Sequence of chain 3.B:
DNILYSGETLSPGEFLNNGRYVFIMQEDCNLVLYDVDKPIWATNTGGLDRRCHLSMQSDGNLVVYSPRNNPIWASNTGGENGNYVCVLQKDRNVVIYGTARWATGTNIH

A protein and the small-molecule ligand that binds it are described below.
Small molecule (SMILES): O=C1O[C@H](CO)[C@@H](O)[C@H](O[C@H]2O[C@H](CO)[C@@H](O)[C@H](O)[C@@H]2O)[C@@H]1O

Binding-site contacts:
Ligand atom C3 contacts residue TYR97 of chain 2.B at 4.1 Å (hydrophobic).
Ligand atom C3 contacts residue PO41 of chain 2.M at 3.6 Å.
Ligand atom O2 contacts residue GLN89 of chain 2.B at 3.4 Å (h-bond).
Ligand atom C1 contacts residue ASN93 of chain 2.B at 4.0 Å.
Ligand atom C2 contacts residue ASN93 of chain 2.B at 4.0 Å.
Ligand atom O3 contacts residue GLN89 of chain 2.B at 3.0 Å (h-bond).
Ligand atom C4 contacts residue ASN93 of chain 2.B at 4.1 Å.
Ligand atom O3 contacts residue ASN83 of chain 3.B at 4.2 Å.
Ligand atom O2 contacts residue ASN107 of chain 3.B at 3.8 Å.
Ligand atom C4 contacts residue TYR97 of chain 2.B at 3.8 Å (hydrophobic).
Ligand atom C1 contacts residue ASN107 of chain 3.B at 4.0 Å.
Ligand atom C4 contacts residue ASN83 of chain 3.B at 4.1 Å.
Ligand atom O2 contacts residue ASN83 of chain 3.B at 2.8 Å (h-bond).
Ligand atom C4 contacts residue VAL95 of chain 2.B at 4.0 Å (hydrophobic).
Ligand atom C5 contacts residue ASN83 of chain 3.B at 3.7 Å.
Ligand atom C6 contacts residue ALA103 of chain 3.B at 4.0 Å (hydrophobic).
Ligand atom O2 contacts residue ASP91 of chain 2.B at 2.7 Å (salt-bridge).
Ligand atom C6 contacts residue ALA100 of chain 3.B at 4.3 Å (hydrophobic).
Ligand atom C4 contacts residue GLN89 of chain 2.B at 4.3 Å.
Ligand atom C3 contacts residue GLN89 of chain 2.B at 4.0 Å.
Ligand atom C2 contacts residue PO41 of chain 2.M at 3.9 Å.
Ligand atom C6 contacts residue ASN83 of chain 3.B at 4.2 Å.
Ligand atom O4 contacts residue ASN107 of chain 3.B at 3.7 Å.
Ligand atom O4 contacts residue ASN83 of chain 3.B at 3.2 Å.
Ligand atom O3 contacts residue TYR97 of chain 2.B at 3.4 Å (h-bond).
Ligand atom O3 contacts residue ASP91 of chain 2.B at 4.1 Å.
Ligand atom O4 contacts residue VAL95 of chain 2.B at 4.1 Å.
Ligand atom C2 contacts residue ASP91 of chain 2.B at 3.5 Å.
Ligand atom O3 contacts residue PO41 of chain 2.M at 2.9 Å (h-bond).
Ligand atom C5 contacts residue ASN93 of chain 2.B at 3.9 Å.
Ligand atom C2 contacts residue GLN89 of chain 2.B at 4.2 Å.
Ligand atom C6 contacts residue ASN93 of chain 2.B at 3.9 Å.
Ligand atom O2 contacts residue ASN93 of chain 2.B at 3.1 Å (h-bond).
Ligand atom C2 contacts residue ASN83 of chain 3.B at 3.8 Å.
Ligand atom O4 contacts residue ALA100 of chain 3.B at 4.1 Å.
Ligand atom O6 contacts residue ALA103 of chain 3.B at 4.2 Å.
Ligand atom O5 contacts residue ASN93 of chain 2.B at 3.2 Å (h-bond).
Ligand atom C6 contacts residue VAL95 of chain 2.B at 4.3 Å (hydrophobic).
Ligand atom O4 contacts residue TYR97 of chain 2.B at 2.9 Å (h-bond).
Ligand atom C3 contacts residue ASN83 of chain 3.B at 4.1 Å.

Sequence of chain 2.B:
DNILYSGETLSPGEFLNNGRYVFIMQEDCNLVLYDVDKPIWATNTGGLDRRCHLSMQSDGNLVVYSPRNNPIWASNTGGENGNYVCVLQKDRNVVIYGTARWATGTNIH